This small molecule binds to this protein.
Small molecule (SMILES): CC(=O)N[C@@H]1[C@@H](O)[C@H](O)[C@@H](CO)O[C@H]1O

Binding-site contacts:
Ligand atom O5 contacts residue SER247 of chain 1.B at 4.1 Å.
Ligand atom C5 contacts residue SER247 of chain 1.B at 4.3 Å.
Ligand atom C8 contacts residue ASP250 of chain 1.B at 3.3 Å.
Ligand atom C4 contacts residue ASN251 of chain 1.B at 4.2 Å.
Ligand atom C5 contacts residue ASN251 of chain 1.B at 3.7 Å.
Ligand atom C1 contacts residue THR249 of chain 1.B at 4.2 Å.
Ligand atom C1 contacts residue ASN251 of chain 1.B at 1.4 Å.
Ligand atom C3 contacts residue ASN251 of chain 1.B at 3.8 Å.
Ligand atom C1 contacts residue SER247 of chain 1.B at 3.9 Å.
Ligand atom C7 contacts residue ASN251 of chain 1.B at 3.2 Å.
Ligand atom C7 contacts residue ASP250 of chain 1.B at 4.4 Å.
Ligand atom O7 contacts residue ASN251 of chain 1.B at 3.2 Å (h-bond).
Ligand atom C8 contacts residue ASN251 of chain 1.B at 4.4 Å.
Ligand atom C2 contacts residue ASN251 of chain 1.B at 2.5 Å.
Ligand atom N2 contacts residue ASN251 of chain 1.B at 2.9 Å (h-bond).
Ligand atom O5 contacts residue ASN251 of chain 1.B at 2.4 Å (h-bond).

Sequence of chain 1.B:
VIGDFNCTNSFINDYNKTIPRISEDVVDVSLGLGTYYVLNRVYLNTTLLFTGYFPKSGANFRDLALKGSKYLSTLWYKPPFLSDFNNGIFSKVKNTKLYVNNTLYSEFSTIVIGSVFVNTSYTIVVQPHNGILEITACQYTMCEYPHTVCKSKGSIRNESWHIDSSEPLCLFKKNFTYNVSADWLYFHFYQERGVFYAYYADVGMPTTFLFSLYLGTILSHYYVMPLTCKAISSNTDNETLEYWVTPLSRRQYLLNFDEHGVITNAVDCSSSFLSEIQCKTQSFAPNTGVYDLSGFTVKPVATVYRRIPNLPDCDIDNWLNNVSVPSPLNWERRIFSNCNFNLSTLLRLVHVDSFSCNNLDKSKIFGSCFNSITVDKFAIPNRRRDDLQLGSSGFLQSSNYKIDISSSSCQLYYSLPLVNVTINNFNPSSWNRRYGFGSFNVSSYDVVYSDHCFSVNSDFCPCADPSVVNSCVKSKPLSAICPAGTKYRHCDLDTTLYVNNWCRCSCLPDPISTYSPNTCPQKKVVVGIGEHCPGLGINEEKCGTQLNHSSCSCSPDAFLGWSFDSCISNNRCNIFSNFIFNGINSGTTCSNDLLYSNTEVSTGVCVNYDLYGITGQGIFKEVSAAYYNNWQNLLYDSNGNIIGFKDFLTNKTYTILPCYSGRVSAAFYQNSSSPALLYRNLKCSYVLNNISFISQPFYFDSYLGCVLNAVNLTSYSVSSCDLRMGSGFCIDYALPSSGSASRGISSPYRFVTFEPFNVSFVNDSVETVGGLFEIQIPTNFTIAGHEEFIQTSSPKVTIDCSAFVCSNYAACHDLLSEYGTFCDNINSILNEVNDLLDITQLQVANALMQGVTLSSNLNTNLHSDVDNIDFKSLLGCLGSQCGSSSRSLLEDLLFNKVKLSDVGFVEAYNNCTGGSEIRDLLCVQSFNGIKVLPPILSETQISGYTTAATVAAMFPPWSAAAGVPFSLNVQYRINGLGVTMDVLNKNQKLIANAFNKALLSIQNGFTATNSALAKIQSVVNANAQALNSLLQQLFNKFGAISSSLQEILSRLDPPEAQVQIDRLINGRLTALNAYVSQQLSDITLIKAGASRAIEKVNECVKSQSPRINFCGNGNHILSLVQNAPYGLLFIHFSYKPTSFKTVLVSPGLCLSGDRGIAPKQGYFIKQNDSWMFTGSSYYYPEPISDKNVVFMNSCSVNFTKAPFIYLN